Sequence of chain 56.A:
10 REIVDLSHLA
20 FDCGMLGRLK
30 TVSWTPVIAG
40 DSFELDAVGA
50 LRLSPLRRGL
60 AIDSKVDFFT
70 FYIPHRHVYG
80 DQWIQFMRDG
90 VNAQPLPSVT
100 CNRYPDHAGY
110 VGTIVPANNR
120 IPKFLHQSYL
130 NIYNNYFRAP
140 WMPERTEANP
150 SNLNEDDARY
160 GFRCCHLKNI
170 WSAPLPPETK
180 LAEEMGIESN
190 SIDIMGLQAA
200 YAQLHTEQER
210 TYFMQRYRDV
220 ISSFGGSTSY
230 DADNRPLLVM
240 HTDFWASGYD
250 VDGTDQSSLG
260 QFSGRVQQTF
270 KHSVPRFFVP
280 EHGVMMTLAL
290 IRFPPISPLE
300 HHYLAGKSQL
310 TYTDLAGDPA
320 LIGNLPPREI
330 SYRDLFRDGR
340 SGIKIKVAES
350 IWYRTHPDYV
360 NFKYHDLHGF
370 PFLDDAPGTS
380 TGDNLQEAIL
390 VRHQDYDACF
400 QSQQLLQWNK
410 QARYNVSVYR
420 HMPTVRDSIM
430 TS

The small molecule below binds the protein below.
Small molecule (SMILES): Nc1ccn([C@H]2C[C@H](O)[C@@H](COP(=O)(O)O)O2)c(=O)n1

Binding-site contacts:
Ligand atom OP2 contacts residue DC1 of chain 56.G at 1.1 Å.
Ligand atom P contacts residue DC1 of chain 56.G at 0.8 Å.
Ligand atom C1' contacts residue ARG10 of chain 56.A at 3.5 Å.
Ligand atom C5' contacts residue PHE277 of chain 56.A at 3.8 Å (hydrophobic).
Ligand atom C5' contacts residue DC1 of chain 56.G at 1.5 Å.
Ligand atom C3' contacts residue DC1 of chain 56.G at 1.0 Å.
Ligand atom O3' contacts residue DC1 of chain 56.G at 1.5 Å (h-bond).
Ligand atom O4' contacts residue PHE277 of chain 56.A at 4.4 Å.
Ligand atom O4' contacts residue ARG10 of chain 56.A at 4.1 Å.
Ligand atom P contacts residue PHE277 of chain 56.A at 3.7 Å.
Ligand atom O4' contacts residue DC1 of chain 56.G at 0.4 Å (h-bond).
Ligand atom OP2 contacts residue PHE277 of chain 56.A at 3.8 Å.
Ligand atom C1' contacts residue DC1 of chain 56.G at 1.4 Å.
Ligand atom OP1 contacts residue DC1 of chain 56.G at 0.3 Å (h-bond).
Ligand atom O5' contacts residue PHE277 of chain 56.A at 4.1 Å.
Ligand atom C4' contacts residue DC1 of chain 56.G at 1.2 Å.
Ligand atom C2' contacts residue DC1 of chain 56.G at 1.4 Å.
Ligand atom O5' contacts residue DC1 of chain 56.G at 1.2 Å (h-bond).